The protein below binds the small molecule below.
Small molecule (SMILES): CC(=O)N[C@@H]1[C@@H](O)[C@H](O)[C@@H](CO)O[C@H]1O

Sequence of chain 47.F:
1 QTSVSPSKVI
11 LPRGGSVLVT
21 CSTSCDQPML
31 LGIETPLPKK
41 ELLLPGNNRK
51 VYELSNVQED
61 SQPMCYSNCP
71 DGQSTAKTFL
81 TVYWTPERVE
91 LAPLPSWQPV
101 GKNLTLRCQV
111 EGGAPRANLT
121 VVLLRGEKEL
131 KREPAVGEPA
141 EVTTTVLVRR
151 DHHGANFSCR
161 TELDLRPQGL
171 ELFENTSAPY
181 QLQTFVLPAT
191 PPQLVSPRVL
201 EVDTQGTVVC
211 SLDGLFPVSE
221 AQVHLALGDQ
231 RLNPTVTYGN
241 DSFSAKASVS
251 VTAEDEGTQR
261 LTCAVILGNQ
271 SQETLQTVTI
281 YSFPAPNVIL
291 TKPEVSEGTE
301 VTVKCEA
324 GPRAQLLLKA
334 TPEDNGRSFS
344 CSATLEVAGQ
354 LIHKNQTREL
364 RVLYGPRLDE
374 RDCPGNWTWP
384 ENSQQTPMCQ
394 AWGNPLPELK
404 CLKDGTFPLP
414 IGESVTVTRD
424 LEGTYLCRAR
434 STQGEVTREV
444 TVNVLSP

Binding-site contacts:
Ligand atom C2 contacts residue THR145 of chain 47.F at 4.0 Å.
Ligand atom C3 contacts residue THR145 of chain 47.F at 4.1 Å.
Ligand atom C2 contacts residue ASN103 of chain 47.F at 3.2 Å.
Ligand atom C7 contacts residue LEU147 of chain 47.F at 3.1 Å (hydrophobic).
Ligand atom O7 contacts residue LEU147 of chain 47.F at 3.0 Å.
Ligand atom C1 contacts residue THR145 of chain 47.F at 3.4 Å.
Ligand atom C8 contacts residue LEU147 of chain 47.F at 3.4 Å (hydrophobic).
Ligand atom C2 contacts residue LEU147 of chain 47.F at 4.3 Å (hydrophobic).
Ligand atom N2 contacts residue ASN103 of chain 47.F at 3.8 Å.
Ligand atom C3 contacts residue ASN103 of chain 47.F at 4.5 Å.
Ligand atom C5 contacts residue ASN103 of chain 47.F at 4.0 Å.
Ligand atom O5 contacts residue THR145 of chain 47.F at 4.0 Å.
Ligand atom C8 contacts residue VAL146 of chain 47.F at 4.5 Å (hydrophobic).
Ligand atom N2 contacts residue LEU147 of chain 47.F at 3.6 Å.
Ligand atom C1 contacts residue ASN103 of chain 47.F at 1.7 Å.
Ligand atom C5 contacts residue THR145 of chain 47.F at 4.0 Å.
Ligand atom O5 contacts residue ASN103 of chain 47.F at 2.6 Å (h-bond).
Ligand atom N2 contacts residue THR145 of chain 47.F at 4.0 Å.